The protein below binds the small molecule below.
Small molecule (SMILES): CC(=O)N[C@@H]1[C@@H](O)[C@H](O)[C@@H](CO)O[C@H]1O

Binding-site contacts:
Ligand atom C7 contacts residue LYS30 of chain 1.B at 4.3 Å.
Ligand atom O7 contacts residue TYR28 of chain 1.B at 3.0 Å (h-bond).
Ligand atom O7 contacts residue ASN29 of chain 1.B at 3.5 Å.
Ligand atom C3 contacts residue ASN29 of chain 1.B at 3.8 Å.
Ligand atom C8 contacts residue LYS30 of chain 1.B at 4.1 Å.
Ligand atom C1 contacts residue THR31 of chain 1.B at 3.9 Å.
Ligand atom N2 contacts residue ASN29 of chain 1.B at 2.8 Å (h-bond).
Ligand atom N2 contacts residue THR31 of chain 1.B at 4.0 Å.
Ligand atom C4 contacts residue ASN29 of chain 1.B at 4.3 Å.
Ligand atom O5 contacts residue ASN29 of chain 1.B at 2.5 Å (h-bond).
Ligand atom C5 contacts residue ASN29 of chain 1.B at 3.7 Å.
Ligand atom C1 contacts residue ASN29 of chain 1.B at 1.4 Å.
Ligand atom O7 contacts residue LYS30 of chain 1.B at 4.5 Å.
Ligand atom C7 contacts residue ASN29 of chain 1.B at 3.3 Å.
Ligand atom C2 contacts residue ASN29 of chain 1.B at 2.4 Å.
Ligand atom C7 contacts residue TYR28 of chain 1.B at 4.1 Å (hydrophobic).
Ligand atom C8 contacts residue ASN29 of chain 1.B at 4.4 Å.

Sequence of chain 1.B:
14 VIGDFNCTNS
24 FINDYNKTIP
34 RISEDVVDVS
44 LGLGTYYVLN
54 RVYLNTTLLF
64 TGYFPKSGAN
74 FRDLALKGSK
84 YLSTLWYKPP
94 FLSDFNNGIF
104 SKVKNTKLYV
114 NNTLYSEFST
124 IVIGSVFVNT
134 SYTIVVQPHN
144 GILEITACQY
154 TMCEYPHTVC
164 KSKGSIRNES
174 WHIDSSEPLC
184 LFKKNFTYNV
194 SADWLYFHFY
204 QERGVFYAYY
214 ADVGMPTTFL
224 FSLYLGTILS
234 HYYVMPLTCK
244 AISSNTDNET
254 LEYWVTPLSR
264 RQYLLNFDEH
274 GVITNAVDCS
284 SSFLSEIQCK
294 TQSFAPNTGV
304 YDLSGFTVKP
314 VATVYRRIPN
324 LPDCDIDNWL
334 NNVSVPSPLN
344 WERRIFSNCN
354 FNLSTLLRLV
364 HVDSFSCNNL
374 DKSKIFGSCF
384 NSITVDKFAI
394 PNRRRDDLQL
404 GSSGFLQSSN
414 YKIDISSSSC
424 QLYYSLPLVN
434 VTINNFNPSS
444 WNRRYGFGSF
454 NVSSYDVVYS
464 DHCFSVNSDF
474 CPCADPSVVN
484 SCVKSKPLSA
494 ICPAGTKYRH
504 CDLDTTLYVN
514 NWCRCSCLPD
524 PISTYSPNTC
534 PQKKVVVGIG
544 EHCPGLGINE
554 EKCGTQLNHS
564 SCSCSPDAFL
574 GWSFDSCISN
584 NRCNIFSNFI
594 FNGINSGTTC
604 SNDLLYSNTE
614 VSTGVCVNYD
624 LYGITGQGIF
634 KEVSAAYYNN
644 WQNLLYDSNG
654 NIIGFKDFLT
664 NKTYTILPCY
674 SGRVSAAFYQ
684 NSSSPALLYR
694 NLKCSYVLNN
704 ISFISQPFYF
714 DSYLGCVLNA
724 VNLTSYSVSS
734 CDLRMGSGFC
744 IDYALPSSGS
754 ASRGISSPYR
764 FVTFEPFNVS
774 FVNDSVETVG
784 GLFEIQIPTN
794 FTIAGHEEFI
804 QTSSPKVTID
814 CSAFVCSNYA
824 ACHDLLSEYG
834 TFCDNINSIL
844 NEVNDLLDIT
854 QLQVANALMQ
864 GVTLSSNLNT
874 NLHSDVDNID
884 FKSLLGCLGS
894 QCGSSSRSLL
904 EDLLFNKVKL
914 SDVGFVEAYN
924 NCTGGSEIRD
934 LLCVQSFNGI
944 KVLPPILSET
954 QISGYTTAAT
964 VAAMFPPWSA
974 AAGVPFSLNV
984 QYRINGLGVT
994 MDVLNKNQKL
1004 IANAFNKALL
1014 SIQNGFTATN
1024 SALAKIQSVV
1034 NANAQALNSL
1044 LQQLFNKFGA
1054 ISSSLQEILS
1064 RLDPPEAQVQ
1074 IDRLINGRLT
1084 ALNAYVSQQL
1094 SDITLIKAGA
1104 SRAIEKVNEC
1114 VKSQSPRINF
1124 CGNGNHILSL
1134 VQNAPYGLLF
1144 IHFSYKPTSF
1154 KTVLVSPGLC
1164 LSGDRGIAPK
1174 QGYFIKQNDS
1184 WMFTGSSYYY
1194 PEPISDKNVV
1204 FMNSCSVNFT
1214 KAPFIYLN